Binding-site contacts:
Ligand atom N2 contacts residue ASN1121 of chain 1.C at 2.9 Å (h-bond).
Ligand atom C7 contacts residue ASN1121 of chain 1.C at 3.2 Å.
Ligand atom C4 contacts residue ASN1121 of chain 1.C at 4.2 Å.
Ligand atom C1 contacts residue ASN1121 of chain 1.C at 1.4 Å.
Ligand atom O7 contacts residue ASN1121 of chain 1.C at 3.2 Å (h-bond).
Ligand atom C8 contacts residue ILE1119 of chain 1.C at 3.9 Å (hydrophobic).
Ligand atom C5 contacts residue ASN1121 of chain 1.C at 3.6 Å.
Ligand atom C2 contacts residue ASN1121 of chain 1.C at 2.4 Å.
Ligand atom O5 contacts residue ASN1121 of chain 1.C at 2.3 Å (h-bond).
Ligand atom C8 contacts residue ASN1121 of chain 1.C at 4.4 Å.
Ligand atom C3 contacts residue ASN1121 of chain 1.C at 3.8 Å.
Ligand atom O6 contacts residue ASN1121 of chain 1.C at 4.5 Å.

This protein binds this small molecule.
Small molecule (SMILES): CC(=O)N[C@H]1[C@H](O[C@H]2[C@H](O)[C@@H](NC(C)=O)CO[C@@H]2CO)O[C@H](CO)[C@@H](O)[C@@H]1O

Sequence of chain 1.C:
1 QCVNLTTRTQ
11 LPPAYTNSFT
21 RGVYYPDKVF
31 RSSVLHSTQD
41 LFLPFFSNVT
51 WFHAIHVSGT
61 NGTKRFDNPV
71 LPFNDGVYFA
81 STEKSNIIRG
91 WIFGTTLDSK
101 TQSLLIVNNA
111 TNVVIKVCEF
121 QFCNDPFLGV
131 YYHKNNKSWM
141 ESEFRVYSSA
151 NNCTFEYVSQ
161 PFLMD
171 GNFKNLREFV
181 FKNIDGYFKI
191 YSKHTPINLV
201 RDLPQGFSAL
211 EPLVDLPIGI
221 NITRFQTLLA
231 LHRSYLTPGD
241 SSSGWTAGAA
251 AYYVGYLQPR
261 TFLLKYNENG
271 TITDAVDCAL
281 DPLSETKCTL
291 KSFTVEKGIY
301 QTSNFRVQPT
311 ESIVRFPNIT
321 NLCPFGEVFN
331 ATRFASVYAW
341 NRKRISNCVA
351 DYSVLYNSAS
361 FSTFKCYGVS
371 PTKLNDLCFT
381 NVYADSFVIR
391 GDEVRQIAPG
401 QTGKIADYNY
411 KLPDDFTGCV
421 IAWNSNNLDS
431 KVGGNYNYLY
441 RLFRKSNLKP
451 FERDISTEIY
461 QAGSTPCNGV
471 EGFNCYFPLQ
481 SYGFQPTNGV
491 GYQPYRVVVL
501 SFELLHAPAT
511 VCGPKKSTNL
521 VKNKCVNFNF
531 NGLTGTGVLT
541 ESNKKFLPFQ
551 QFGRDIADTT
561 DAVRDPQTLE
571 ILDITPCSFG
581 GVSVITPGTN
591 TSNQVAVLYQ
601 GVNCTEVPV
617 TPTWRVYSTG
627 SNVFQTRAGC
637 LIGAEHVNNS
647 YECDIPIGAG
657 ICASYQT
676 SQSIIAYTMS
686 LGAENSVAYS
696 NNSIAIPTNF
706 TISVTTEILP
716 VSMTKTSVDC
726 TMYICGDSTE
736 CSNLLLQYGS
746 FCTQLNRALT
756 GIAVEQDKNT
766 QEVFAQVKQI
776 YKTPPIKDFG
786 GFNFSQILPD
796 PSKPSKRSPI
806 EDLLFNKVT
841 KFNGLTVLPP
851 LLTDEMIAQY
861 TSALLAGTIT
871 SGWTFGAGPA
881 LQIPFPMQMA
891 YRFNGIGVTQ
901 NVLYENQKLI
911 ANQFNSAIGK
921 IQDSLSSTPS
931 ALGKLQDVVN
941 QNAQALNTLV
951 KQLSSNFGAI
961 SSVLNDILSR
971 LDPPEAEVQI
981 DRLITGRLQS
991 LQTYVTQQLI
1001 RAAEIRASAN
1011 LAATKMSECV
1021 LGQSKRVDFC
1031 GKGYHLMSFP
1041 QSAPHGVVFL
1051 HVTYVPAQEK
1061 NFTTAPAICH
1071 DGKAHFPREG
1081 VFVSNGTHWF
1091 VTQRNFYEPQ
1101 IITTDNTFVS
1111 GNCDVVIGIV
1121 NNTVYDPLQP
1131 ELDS